Sequence of chain 1.M:
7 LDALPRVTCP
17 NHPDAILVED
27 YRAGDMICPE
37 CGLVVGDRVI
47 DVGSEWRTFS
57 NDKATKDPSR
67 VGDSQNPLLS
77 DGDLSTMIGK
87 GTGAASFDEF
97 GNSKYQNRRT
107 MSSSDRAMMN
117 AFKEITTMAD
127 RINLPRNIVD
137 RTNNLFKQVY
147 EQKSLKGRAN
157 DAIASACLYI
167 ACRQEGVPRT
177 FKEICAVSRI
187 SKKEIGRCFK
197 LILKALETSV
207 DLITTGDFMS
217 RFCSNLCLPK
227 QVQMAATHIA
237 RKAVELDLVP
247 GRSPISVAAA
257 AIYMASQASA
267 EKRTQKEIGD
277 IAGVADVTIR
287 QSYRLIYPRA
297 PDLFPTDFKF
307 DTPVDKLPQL

This small molecule binds to this protein.
Small molecule (SMILES): Nc1ccn([C@@H]2O[C@H](CO[P](=O)(O)O[C@H]3[C@@H](O)[C@H](n4cnc5c(=O)nc(N)[nH]c54)O[C@@H]3CO[P](=O)(O)O[C@H]3[C@@H](O)[C@H](n4ccc(N)nc4=O)O[C@@H]3CO[P](=O)(O)O[C@H]3[C@@H](O)[C@H](n4ccc(=O)[nH]c4=O)O[C@@H]3CO[P](=O)(O)O[C@H]3[C@@H](O)[C@H](n4cnc5c(=O)nc(N)[nH]c54)O[C@@H]3CO[P](=O)(O)O[C@H]3[C@@H](O)[C@H](n4cnc5c(N)ncnc54)O[C@@H]3CO)[C@@H](O)[C@H]2O)c(=O)n1

Binding-site contacts:
Ligand atom C5' contacts residue GLN468 of chain 1.B at 3.6 Å.
Ligand atom OP1 contacts residue LYS942 of chain 1.B at 2.8 Å (salt-bridge).
Ligand atom C2' contacts residue ASP499 of chain 1.A at 3.5 Å.
Ligand atom N9 contacts residue THR61 of chain 1.M at 3.4 Å (h-bond).
Ligand atom C4' contacts residue ASP499 of chain 1.A at 3.1 Å.
Ligand atom C6 contacts residue ALA60 of chain 1.M at 3.7 Å (hydrophobic).
Ligand atom N7 contacts residue LYS59 of chain 1.M at 3.2 Å.
Ligand atom O2' contacts residue LYS62 of chain 1.M at 2.9 Å (salt-bridge).
Ligand atom O3' contacts residue MG1 of chain 1.DA at 3.0 Å.
Ligand atom O2' contacts residue ARG460 of chain 1.A at 2.5 Å (salt-bridge).
Ligand atom P contacts residue LYS942 of chain 1.B at 3.3 Å.
Ligand atom OP1 contacts residue LYS934 of chain 1.B at 2.3 Å (salt-bridge).
Ligand atom N7 contacts residue ALA60 of chain 1.M at 3.0 Å (h-bond).
Ligand atom OP2 contacts residue LYS942 of chain 1.B at 3.3 Å (salt-bridge).
Ligand atom C5' contacts residue LYS62 of chain 1.M at 3.5 Å.
Ligand atom P contacts residue LYS934 of chain 1.B at 3.6 Å.
Ligand atom O4' contacts residue THR61 of chain 1.M at 3.4 Å.
Ligand atom C8 contacts residue ALA60 of chain 1.M at 3.0 Å (hydrophobic).
Ligand atom C5' contacts residue LYS59 of chain 1.M at 3.4 Å.
Ligand atom OP2 contacts residue GLU516 of chain 1.B at 3.1 Å (salt-bridge).
Ligand atom O3' contacts residue ASP497 of chain 1.A at 3.4 Å (salt-bridge).
Ligand atom O2' contacts residue ASP499 of chain 1.A at 2.7 Å (salt-bridge).
Ligand atom C1' contacts residue THR61 of chain 1.M at 3.7 Å.
Ligand atom O5' contacts residue LYS59 of chain 1.M at 3.4 Å.
Ligand atom O2' contacts residue GLN468 of chain 1.B at 3.4 Å (h-bond).
Ligand atom OP1 contacts residue GLU516 of chain 1.B at 3.6 Å (salt-bridge).
Ligand atom C5 contacts residue ALA60 of chain 1.M at 3.6 Å (hydrophobic).
Ligand atom C8 contacts residue LYS59 of chain 1.M at 3.3 Å.
Ligand atom N3 contacts residue THR61 of chain 1.M at 2.7 Å (h-bond).
Ligand atom C2 contacts residue THR61 of chain 1.M at 2.9 Å.
Ligand atom OP2 contacts residue GLU516 of chain 1.B at 3.3 Å (salt-bridge).
Ligand atom O3' contacts residue ASP499 of chain 1.A at 3.0 Å (salt-bridge).
Ligand atom C4 contacts residue THR61 of chain 1.M at 3.4 Å.
Ligand atom C3' contacts residue ASP499 of chain 1.A at 3.4 Å.
Ligand atom P contacts residue GLU516 of chain 1.B at 3.7 Å.
Ligand atom O4' contacts residue LYS62 of chain 1.M at 3.1 Å (salt-bridge).
Ligand atom N9 contacts residue ALA60 of chain 1.M at 3.7 Å.
Ligand atom O5' contacts residue LYS942 of chain 1.B at 3.6 Å (salt-bridge).
Ligand atom C4' contacts residue LYS62 of chain 1.M at 3.4 Å.
Ligand atom O6 contacts residue ASN57 of chain 1.M at 3.7 Å.

Sequence of chain 1.B:
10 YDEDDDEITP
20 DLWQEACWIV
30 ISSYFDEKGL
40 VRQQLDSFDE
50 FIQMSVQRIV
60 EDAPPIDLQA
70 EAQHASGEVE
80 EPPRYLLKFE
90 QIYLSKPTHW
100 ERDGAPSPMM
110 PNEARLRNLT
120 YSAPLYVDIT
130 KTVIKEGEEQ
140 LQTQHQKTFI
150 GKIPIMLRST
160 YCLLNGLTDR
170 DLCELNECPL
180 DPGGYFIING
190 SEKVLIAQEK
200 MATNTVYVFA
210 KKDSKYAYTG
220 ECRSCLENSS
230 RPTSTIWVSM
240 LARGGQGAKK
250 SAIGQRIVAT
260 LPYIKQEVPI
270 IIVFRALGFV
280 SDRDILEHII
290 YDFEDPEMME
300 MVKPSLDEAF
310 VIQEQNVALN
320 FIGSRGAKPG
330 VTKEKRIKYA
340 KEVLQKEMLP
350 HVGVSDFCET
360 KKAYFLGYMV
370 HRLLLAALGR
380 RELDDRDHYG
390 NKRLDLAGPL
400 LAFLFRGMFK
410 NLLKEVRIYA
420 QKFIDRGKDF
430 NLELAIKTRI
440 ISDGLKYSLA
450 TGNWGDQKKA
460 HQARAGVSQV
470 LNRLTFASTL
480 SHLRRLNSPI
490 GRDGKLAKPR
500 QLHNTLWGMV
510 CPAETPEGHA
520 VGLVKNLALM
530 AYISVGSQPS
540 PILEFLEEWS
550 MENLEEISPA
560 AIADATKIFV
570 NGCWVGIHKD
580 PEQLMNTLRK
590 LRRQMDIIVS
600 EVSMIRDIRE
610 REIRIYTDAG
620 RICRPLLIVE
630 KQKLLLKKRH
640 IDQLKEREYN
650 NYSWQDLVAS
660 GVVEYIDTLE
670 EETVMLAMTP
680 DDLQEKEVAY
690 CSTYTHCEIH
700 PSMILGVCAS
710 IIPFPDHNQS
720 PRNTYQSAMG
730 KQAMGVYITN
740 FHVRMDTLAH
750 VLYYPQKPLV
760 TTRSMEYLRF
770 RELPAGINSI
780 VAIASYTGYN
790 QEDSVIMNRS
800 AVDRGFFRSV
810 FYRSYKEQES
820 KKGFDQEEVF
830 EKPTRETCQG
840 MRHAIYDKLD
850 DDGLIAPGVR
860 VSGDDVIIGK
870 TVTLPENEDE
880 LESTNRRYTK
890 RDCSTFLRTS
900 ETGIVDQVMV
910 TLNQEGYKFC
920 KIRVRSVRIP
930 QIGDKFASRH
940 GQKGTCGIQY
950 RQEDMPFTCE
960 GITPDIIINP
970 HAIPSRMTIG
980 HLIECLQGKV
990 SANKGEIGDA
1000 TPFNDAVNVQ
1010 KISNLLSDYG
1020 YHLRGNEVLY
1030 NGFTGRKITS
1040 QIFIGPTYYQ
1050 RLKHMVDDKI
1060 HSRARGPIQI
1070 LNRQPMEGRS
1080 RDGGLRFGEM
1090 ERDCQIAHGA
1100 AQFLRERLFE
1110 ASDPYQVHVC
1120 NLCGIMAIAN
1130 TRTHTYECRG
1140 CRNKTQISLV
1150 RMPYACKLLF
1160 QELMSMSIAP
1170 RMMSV

Sequence of chain 1.A:
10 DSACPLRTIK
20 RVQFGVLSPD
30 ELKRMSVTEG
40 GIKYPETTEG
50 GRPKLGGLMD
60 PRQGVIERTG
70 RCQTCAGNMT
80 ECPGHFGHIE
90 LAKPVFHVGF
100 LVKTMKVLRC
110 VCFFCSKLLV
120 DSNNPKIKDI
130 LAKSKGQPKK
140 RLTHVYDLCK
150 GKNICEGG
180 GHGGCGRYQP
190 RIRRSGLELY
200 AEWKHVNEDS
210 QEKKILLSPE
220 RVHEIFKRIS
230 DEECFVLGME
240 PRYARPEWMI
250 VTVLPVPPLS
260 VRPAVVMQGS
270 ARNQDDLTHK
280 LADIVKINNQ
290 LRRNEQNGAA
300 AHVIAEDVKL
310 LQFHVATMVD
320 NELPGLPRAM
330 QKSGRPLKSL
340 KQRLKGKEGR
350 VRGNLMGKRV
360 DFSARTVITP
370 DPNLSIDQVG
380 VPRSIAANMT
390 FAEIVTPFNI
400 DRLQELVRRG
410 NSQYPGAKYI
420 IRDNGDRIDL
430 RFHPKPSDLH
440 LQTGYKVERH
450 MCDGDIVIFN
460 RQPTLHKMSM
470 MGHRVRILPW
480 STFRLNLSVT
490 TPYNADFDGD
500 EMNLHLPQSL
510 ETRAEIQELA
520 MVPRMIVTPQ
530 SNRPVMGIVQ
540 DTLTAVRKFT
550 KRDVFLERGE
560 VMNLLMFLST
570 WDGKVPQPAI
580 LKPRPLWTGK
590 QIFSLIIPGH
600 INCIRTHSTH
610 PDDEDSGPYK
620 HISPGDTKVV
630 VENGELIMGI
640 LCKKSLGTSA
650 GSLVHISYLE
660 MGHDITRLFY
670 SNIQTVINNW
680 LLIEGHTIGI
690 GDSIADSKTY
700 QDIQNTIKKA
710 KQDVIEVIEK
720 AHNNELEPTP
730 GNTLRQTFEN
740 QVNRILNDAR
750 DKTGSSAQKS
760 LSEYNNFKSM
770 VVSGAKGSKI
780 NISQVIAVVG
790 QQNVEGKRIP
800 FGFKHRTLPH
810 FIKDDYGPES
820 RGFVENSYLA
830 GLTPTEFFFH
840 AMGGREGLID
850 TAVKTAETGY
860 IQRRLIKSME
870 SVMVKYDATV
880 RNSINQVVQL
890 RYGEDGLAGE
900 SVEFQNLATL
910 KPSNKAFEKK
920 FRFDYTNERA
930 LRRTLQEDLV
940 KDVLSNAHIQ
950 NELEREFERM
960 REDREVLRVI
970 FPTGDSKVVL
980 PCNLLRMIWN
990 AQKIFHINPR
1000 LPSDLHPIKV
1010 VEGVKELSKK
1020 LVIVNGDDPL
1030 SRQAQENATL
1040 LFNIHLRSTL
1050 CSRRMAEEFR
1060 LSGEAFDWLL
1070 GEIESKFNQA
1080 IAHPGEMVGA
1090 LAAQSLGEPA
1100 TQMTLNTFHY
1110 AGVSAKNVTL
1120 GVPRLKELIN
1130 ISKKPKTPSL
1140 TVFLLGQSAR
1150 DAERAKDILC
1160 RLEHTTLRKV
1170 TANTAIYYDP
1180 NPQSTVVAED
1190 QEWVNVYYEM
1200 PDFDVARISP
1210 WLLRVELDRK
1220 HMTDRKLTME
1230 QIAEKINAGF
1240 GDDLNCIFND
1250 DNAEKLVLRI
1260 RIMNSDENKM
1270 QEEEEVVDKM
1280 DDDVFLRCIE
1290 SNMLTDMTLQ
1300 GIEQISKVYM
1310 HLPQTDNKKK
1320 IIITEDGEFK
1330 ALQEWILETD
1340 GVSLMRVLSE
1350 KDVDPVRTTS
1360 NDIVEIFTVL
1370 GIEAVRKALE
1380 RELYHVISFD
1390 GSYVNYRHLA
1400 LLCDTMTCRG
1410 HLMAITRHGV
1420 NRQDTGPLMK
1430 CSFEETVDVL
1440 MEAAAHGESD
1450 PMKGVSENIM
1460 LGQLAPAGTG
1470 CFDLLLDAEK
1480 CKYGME